Sequence of chain 3.A:
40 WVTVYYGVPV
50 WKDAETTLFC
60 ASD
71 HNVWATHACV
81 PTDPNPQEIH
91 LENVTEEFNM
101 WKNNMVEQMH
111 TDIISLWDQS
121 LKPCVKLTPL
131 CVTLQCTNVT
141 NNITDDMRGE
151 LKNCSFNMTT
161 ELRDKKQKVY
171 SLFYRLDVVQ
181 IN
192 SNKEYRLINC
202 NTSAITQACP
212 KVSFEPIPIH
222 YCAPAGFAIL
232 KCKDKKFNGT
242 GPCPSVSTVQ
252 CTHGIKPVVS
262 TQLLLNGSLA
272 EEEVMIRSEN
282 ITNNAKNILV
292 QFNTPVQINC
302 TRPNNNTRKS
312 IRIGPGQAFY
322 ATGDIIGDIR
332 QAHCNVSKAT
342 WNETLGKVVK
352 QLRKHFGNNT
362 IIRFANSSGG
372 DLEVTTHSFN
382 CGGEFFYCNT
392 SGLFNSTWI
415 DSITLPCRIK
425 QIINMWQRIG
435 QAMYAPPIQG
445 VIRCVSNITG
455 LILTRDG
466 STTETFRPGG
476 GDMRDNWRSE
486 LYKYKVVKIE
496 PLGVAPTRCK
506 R

The small molecule below binds the protein below.
Small molecule (SMILES): CC(=O)N[C@@H]1[C@@H](O)[C@H](O)[C@@H](CO)O[C@H]1O

Binding-site contacts:
Ligand atom C8 contacts residue ASN367 of chain 3.A at 4.5 Å.
Ligand atom N2 contacts residue SER368 of chain 3.A at 3.6 Å (h-bond).
Ligand atom C7 contacts residue ASN367 of chain 3.A at 3.4 Å.
Ligand atom C8 contacts residue SER369 of chain 3.A at 3.7 Å.
Ligand atom C4 contacts residue ASN367 of chain 3.A at 4.2 Å.
Ligand atom C1 contacts residue SER368 of chain 3.A at 4.2 Å.
Ligand atom C8 contacts residue SER368 of chain 3.A at 3.2 Å.
Ligand atom O4 contacts residue NAG2 of chain 3.H at 4.0 Å.
Ligand atom C3 contacts residue ASN367 of chain 3.A at 3.6 Å.
Ligand atom C7 contacts residue NAG1 of chain 3.H at 3.9 Å.
Ligand atom O5 contacts residue ASN367 of chain 3.A at 2.4 Å (h-bond).
Ligand atom C7 contacts residue SER368 of chain 3.A at 3.9 Å.
Ligand atom C2 contacts residue ASN367 of chain 3.A at 2.4 Å.
Ligand atom C1 contacts residue ASN367 of chain 3.A at 1.4 Å.
Ligand atom C4 contacts residue NAG2 of chain 3.H at 4.3 Å.
Ligand atom N2 contacts residue ASN367 of chain 3.A at 2.8 Å (h-bond).
Ligand atom C8 contacts residue NAG1 of chain 3.H at 4.2 Å.
Ligand atom O3 contacts residue NAG1 of chain 3.H at 4.2 Å.
Ligand atom O7 contacts residue ASN367 of chain 3.A at 3.6 Å (h-bond).
Ligand atom C5 contacts residue ASN367 of chain 3.A at 3.6 Å.
Ligand atom C8 contacts residue THR376 of chain 3.A at 3.9 Å.
Ligand atom O7 contacts residue ASN390 of chain 3.A at 4.5 Å.
Ligand atom O7 contacts residue NAG1 of chain 3.H at 3.0 Å (h-bond).